Sequence of chain 1.C:
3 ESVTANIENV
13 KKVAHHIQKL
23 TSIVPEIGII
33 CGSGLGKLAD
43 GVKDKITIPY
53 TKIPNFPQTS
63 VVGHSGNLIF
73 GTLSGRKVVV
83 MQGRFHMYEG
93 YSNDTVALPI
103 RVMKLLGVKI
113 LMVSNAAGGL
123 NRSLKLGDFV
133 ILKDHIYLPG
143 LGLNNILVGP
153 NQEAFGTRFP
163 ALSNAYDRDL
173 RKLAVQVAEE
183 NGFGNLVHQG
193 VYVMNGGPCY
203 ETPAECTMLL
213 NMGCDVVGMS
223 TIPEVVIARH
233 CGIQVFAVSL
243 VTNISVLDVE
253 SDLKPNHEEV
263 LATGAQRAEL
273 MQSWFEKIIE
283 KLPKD

Binding-site contacts:
Ligand atom C6 contacts residue THR244 of chain 1.C at 3.9 Å.
Ligand atom C5 contacts residue GLY120 of chain 1.C at 4.1 Å.
Ligand atom N7 contacts residue ALA118 of chain 1.C at 3.6 Å.
Ligand atom O9 contacts residue GLU203 of chain 1.C at 3.4 Å (salt-bridge).
Ligand atom N7 contacts residue THR244 of chain 1.C at 3.0 Å (h-bond).
Ligand atom C5 contacts residue TYR202 of chain 1.C at 4.0 Å (hydrophobic).
Ligand atom N7 contacts residue VAL262 of chain 1.C at 3.6 Å.
Ligand atom O9 contacts residue TYR202 of chain 1.C at 3.9 Å.
Ligand atom O8 contacts residue MET221 of chain 1.C at 3.6 Å.
Ligand atom BR contacts residue MET221 of chain 1.C at 3.2 Å.
Ligand atom O9 contacts residue GLY120 of chain 1.C at 3.6 Å.
Ligand atom N7 contacts residue ALA119 of chain 1.C at 3.9 Å.
Ligand atom N1 contacts residue ASN245 of chain 1.C at 2.4 Å (h-bond).
Ligand atom O8 contacts residue GLY220 of chain 1.C at 3.4 Å.
Ligand atom C2 contacts residue TYR202 of chain 1.C at 3.5 Å (hydrophobic).
Ligand atom C2 contacts residue GLY120 of chain 1.C at 3.6 Å.
Ligand atom N3 contacts residue GLU203 of chain 1.C at 2.5 Å (salt-bridge).
Ligand atom N7 contacts residue ASN245 of chain 1.C at 3.4 Å (h-bond).
Ligand atom O8 contacts residue GLU203 of chain 1.C at 2.7 Å (salt-bridge).
Ligand atom C4 contacts residue TYR202 of chain 1.C at 4.0 Å (hydrophobic).
Ligand atom C6 contacts residue ALA119 of chain 1.C at 3.9 Å (hydrophobic).
Ligand atom N3 contacts residue TYR202 of chain 1.C at 3.6 Å.
Ligand atom BR contacts residue GLY220 of chain 1.C at 3.9 Å.
Ligand atom C6 contacts residue GLY120 of chain 1.C at 3.7 Å.
Ligand atom N3 contacts residue VAL219 of chain 1.C at 3.8 Å.
Ligand atom C2 contacts residue GLU203 of chain 1.C at 3.4 Å.
Ligand atom N1 contacts residue TYR202 of chain 1.C at 3.6 Å.
Ligand atom C4 contacts residue GLY220 of chain 1.C at 4.0 Å.
Ligand atom BR contacts residue ALA118 of chain 1.C at 3.2 Å.
Ligand atom C5 contacts residue VAL219 of chain 1.C at 3.9 Å (hydrophobic).
Ligand atom C6 contacts residue ASN245 of chain 1.C at 3.3 Å.
Ligand atom N1 contacts residue ALA119 of chain 1.C at 3.9 Å.
Ligand atom N1 contacts residue GLY120 of chain 1.C at 3.4 Å (h-bond).
Ligand atom C4 contacts residue GLU203 of chain 1.C at 3.4 Å.
Ligand atom C2 contacts residue ASN245 of chain 1.C at 3.2 Å.
Ligand atom O9 contacts residue ASN245 of chain 1.C at 2.5 Å (h-bond).
Ligand atom O8 contacts residue VAL219 of chain 1.C at 3.6 Å (h-bond).
Ligand atom N3 contacts residue GLY120 of chain 1.C at 4.0 Å.
Ligand atom C4 contacts residue VAL219 of chain 1.C at 3.5 Å (hydrophobic).
Ligand atom C6 contacts residue TYR202 of chain 1.C at 3.7 Å (hydrophobic).

A protein and the small-molecule ligand that binds it are described below.
Small molecule (SMILES): Nc1[nH]c(=O)[nH]c(=O)c1Br